Sequence of chain 1.C:
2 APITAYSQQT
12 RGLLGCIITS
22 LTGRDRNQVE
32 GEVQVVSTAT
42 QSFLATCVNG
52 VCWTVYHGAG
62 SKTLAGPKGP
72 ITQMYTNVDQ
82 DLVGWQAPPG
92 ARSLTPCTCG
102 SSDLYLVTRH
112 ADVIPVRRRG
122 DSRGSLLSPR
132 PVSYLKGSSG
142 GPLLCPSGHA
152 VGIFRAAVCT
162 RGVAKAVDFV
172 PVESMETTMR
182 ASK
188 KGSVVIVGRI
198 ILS

Binding-site contacts:
Ligand atom C1 contacts residue HIS58 of chain 1.C at 3.6 Å.
Ligand atom C39 contacts residue ARG156 of chain 1.C at 3.3 Å.
Ligand atom O28 contacts residue LYS137 of chain 1.C at 3.3 Å.
Ligand atom O8 contacts residue ALA158 of chain 1.C at 3.3 Å (h-bond).
Ligand atom O17 contacts residue LYS137 of chain 1.C at 2.7 Å (salt-bridge).
Ligand atom N18 contacts residue ARG156 of chain 1.C at 2.9 Å (salt-bridge).
Ligand atom C2 contacts residue ALA157 of chain 1.C at 3.5 Å (hydrophobic).
Ligand atom C21 contacts residue PHE155 of chain 1.C at 3.1 Å (hydrophobic).
Ligand atom O27 contacts residue GLY138 of chain 1.C at 3.3 Å.
Ligand atom C35 contacts residue ASP82 of chain 1.C at 3.3 Å.
Ligand atom C22 contacts residue SER140 of chain 1.C at 3.5 Å.
Ligand atom C40 contacts residue ARG156 of chain 1.C at 3.3 Å.
Ligand atom C14 contacts residue ALA158 of chain 1.C at 3.4 Å (hydrophobic).
Ligand atom C37 contacts residue ASP82 of chain 1.C at 3.5 Å.
Ligand atom C36 contacts residue ASP82 of chain 1.C at 3.5 Å.
Ligand atom C2 contacts residue ARG156 of chain 1.C at 3.5 Å.
Ligand atom O51 contacts residue ARG156 of chain 1.C at 2.7 Å (salt-bridge).
Ligand atom S44 contacts residue VAL79 of chain 1.C at 3.5 Å (h-bond).
Ligand atom O24 contacts residue GLY138 of chain 1.C at 3.0 Å (h-bond).
Ligand atom O27 contacts residue SER140 of chain 1.C at 2.6 Å (h-bond).
Ligand atom N45 contacts residue HIS58 of chain 1.C at 3.4 Å.
Ligand atom C12 contacts residue CYS160 of chain 1.C at 3.5 Å (hydrophobic).
Ligand atom C10 contacts residue VAL133 of chain 1.B at 3.3 Å (hydrophobic).
Ligand atom N23 contacts residue HIS58 of chain 1.C at 2.9 Å (h-bond).
Ligand atom N18 contacts residue HIS58 of chain 1.C at 3.5 Å (h-bond).
Ligand atom N23 contacts residue SER140 of chain 1.C at 3.3 Å (h-bond).
Ligand atom N45 contacts residue SER134 of chain 1.B at 3.0 Å (h-bond).
Ligand atom C42 contacts residue ARG156 of chain 1.C at 3.2 Å.
Ligand atom C40 contacts residue ASP169 of chain 1.C at 3.4 Å.
Ligand atom C15 contacts residue LYS137 of chain 1.C at 3.5 Å.
Ligand atom C21 contacts residue ARG156 of chain 1.C at 3.4 Å.
Ligand atom C19 contacts residue ARG156 of chain 1.C at 3.6 Å.
Ligand atom C33 contacts residue ASP82 of chain 1.C at 3.4 Å.
Ligand atom S25 contacts residue SER140 of chain 1.C at 3.4 Å (h-bond).
Ligand atom O28 contacts residue GLY138 of chain 1.C at 3.2 Å (h-bond).
Ligand atom C35 contacts residue SER134 of chain 1.B at 3.4 Å.
Ligand atom O27 contacts residue PHE44 of chain 1.C at 3.4 Å.
Ligand atom N38 contacts residue ASP82 of chain 1.C at 3.4 Å.
Ligand atom C16 contacts residue LYS137 of chain 1.C at 3.5 Å.
Ligand atom C50 contacts residue SER134 of chain 1.B at 3.3 Å.

Sequence of chain 1.B:
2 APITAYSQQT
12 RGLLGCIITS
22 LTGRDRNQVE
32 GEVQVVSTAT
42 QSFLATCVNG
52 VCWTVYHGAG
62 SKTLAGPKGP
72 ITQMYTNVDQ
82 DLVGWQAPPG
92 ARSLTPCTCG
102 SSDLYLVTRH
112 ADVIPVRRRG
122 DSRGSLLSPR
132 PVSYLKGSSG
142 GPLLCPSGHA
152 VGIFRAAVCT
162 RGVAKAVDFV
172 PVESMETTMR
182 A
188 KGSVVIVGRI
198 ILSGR

This protein binds this small molecule.
Small molecule (SMILES): COc1ccc2c(OC[C@@H]3C[C@H]4C(=O)N(C)CCCC/C=C\[C@@H]5C[C@@]5(C(=O)NS(=O)(=O)C5(C)CC5)NC(=O)N34)cc(-c3nc(C(C)C)cs3)nc2c1